Sequence of chain 1.B:
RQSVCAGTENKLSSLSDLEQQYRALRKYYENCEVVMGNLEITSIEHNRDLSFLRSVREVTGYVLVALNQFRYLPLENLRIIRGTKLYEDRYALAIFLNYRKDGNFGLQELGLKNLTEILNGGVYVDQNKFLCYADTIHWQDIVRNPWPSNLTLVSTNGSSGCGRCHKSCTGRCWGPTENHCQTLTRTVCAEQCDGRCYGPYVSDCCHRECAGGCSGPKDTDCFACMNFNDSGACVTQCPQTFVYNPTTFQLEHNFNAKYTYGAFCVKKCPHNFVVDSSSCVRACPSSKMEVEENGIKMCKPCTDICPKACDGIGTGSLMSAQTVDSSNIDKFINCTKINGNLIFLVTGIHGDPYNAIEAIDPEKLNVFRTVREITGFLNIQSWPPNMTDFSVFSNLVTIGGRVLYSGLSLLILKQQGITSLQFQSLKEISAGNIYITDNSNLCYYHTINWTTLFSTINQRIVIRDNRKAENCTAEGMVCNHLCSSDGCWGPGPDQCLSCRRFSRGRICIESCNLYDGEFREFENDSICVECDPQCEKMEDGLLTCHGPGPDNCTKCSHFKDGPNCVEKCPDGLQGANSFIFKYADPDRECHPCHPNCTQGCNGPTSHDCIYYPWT

A small-molecule ligand and the protein it binds are described below.
Small molecule (SMILES): CC(=O)N[C@@H]1[C@@H](O)[C@H](O)[C@@H](CO)O[C@H]1O

Binding-site contacts:
Ligand atom C7 contacts residue ASN471 of chain 1.B at 4.0 Å.
Ligand atom C3 contacts residue ASN471 of chain 1.B at 3.8 Å.
Ligand atom C5 contacts residue GLU475 of chain 1.B at 4.2 Å.
Ligand atom C8 contacts residue ASN471 of chain 1.B at 4.4 Å.
Ligand atom N2 contacts residue ASN471 of chain 1.B at 2.9 Å (h-bond).
Ligand atom C7 contacts residue ARG467 of chain 1.B at 4.0 Å.
Ligand atom C2 contacts residue ARG467 of chain 1.B at 3.8 Å.
Ligand atom N2 contacts residue ARG467 of chain 1.B at 4.2 Å.
Ligand atom O6 contacts residue ALA474 of chain 1.B at 3.6 Å.
Ligand atom O5 contacts residue ASN471 of chain 1.B at 2.4 Å (h-bond).
Ligand atom C5 contacts residue ASN471 of chain 1.B at 3.6 Å.
Ligand atom C6 contacts residue GLU475 of chain 1.B at 4.0 Å.
Ligand atom C4 contacts residue ASN471 of chain 1.B at 4.3 Å.
Ligand atom C2 contacts residue ASN471 of chain 1.B at 2.5 Å.
Ligand atom C4 contacts residue GLU475 of chain 1.B at 3.9 Å.
Ligand atom C8 contacts residue ARG467 of chain 1.B at 3.6 Å.
Ligand atom C1 contacts residue ASN471 of chain 1.B at 1.4 Å.
Ligand atom O5 contacts residue GLU475 of chain 1.B at 4.0 Å.